Sequence of chain 1.OA:
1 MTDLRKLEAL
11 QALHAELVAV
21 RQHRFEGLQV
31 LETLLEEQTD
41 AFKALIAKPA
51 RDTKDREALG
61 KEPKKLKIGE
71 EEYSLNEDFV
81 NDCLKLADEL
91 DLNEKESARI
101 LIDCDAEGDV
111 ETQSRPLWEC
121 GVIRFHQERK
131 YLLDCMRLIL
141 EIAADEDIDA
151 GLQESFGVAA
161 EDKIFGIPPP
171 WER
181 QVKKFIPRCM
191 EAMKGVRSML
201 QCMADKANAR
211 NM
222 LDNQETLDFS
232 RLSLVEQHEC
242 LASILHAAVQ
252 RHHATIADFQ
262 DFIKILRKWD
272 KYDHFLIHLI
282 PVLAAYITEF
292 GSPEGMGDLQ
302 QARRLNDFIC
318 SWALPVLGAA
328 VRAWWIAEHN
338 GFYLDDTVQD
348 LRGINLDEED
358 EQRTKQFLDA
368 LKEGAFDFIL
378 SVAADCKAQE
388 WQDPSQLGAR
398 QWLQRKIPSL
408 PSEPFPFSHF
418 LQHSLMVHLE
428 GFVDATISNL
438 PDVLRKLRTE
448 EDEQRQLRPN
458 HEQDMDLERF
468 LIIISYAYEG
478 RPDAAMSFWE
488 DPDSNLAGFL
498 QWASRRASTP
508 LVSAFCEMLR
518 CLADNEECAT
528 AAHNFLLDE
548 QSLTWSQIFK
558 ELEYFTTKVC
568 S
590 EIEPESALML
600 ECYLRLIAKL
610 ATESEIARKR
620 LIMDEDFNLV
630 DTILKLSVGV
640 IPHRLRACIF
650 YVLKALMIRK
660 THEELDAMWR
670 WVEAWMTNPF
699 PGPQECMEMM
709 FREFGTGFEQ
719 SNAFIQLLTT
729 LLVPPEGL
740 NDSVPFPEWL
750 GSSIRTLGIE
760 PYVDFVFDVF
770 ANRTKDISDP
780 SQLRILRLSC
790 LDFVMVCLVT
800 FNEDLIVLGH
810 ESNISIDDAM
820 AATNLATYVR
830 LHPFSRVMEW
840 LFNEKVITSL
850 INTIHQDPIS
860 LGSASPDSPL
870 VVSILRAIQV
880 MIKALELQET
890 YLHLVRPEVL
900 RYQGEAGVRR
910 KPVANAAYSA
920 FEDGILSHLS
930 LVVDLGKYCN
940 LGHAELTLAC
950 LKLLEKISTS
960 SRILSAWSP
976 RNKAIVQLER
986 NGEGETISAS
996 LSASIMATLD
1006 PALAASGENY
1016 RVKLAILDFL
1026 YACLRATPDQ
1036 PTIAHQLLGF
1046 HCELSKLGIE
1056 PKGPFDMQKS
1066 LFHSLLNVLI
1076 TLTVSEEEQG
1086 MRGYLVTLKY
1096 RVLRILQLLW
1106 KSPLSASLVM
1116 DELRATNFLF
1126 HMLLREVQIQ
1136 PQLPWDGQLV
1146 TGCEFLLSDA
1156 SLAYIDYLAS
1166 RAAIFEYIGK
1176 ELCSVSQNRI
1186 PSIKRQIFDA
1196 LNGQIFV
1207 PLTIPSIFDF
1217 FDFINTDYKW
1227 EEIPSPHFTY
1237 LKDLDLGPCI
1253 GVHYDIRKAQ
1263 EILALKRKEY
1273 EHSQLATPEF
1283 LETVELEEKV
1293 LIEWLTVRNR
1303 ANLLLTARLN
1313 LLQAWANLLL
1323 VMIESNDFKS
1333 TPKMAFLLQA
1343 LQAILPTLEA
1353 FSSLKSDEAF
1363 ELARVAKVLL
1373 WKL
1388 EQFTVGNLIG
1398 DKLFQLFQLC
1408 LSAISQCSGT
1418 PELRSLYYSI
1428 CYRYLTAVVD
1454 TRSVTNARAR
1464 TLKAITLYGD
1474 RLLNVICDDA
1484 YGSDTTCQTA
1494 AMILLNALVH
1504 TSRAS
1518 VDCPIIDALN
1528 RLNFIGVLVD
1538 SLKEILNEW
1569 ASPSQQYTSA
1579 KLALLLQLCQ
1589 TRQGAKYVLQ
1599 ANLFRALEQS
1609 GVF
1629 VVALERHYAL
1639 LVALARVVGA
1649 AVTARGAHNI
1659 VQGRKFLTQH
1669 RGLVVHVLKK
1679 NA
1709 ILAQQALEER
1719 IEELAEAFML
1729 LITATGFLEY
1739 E

The small molecule below binds the protein below.
Small molecule (SMILES): CC[C@H](C)[C@H](N)C(=O)N[C@@H](CC(C)C)C(=O)N1CCC[C@H]1C(=O)N[C@@H](CCSC)C(=O)N[C@@H](Cc1ccc(O)cc1)C(=O)N[C@@H](CCCCN)C(=O)N[C@@H](CC(C)C)C(=O)N[C@@H](CO)C(=O)N1CCC[C@H]1C=O

Binding-site contacts:
Ligand atom CD2 contacts residue PHE1125 of chain 1.OA at 4.2 Å (hydrophobic).
Ligand atom CA contacts residue HIS1126 of chain 1.OA at 4.3 Å.
Ligand atom CB contacts residue THR1121 of chain 1.OA at 3.3 Å.
Ligand atom SD contacts residue ASN1072 of chain 1.OA at 3.7 Å.
Ligand atom CB contacts residue GLN1063 of chain 1.OA at 4.5 Å.
Ligand atom CG contacts residue ALA1120 of chain 1.OA at 4.4 Å (hydrophobic).
Ligand atom CG contacts residue GLN1063 of chain 1.OA at 4.3 Å.
Ligand atom CE1 contacts residue ASN1072 of chain 1.OA at 3.3 Å.
Ligand atom CD1 contacts residue ASN1072 of chain 1.OA at 4.0 Å.
Ligand atom CD2 contacts residue THR1121 of chain 1.OA at 4.0 Å.
Ligand atom O contacts residue GLN1063 of chain 1.OA at 2.9 Å (h-bond).
Ligand atom CD1 contacts residue THR1121 of chain 1.OA at 3.0 Å.
Ligand atom CD1 contacts residue GLN1063 of chain 1.OA at 3.8 Å.
Ligand atom CD2 contacts residue LEU1129 of chain 1.OA at 4.2 Å (hydrophobic).
Ligand atom O contacts residue VAL1202 of chain 1.OA at 3.2 Å.
Ligand atom CA contacts residue GLN1063 of chain 1.OA at 4.3 Å.
Ligand atom CD1 contacts residue PHE1125 of chain 1.OA at 3.6 Å (hydrophobic).
Ligand atom C contacts residue HIS1126 of chain 1.OA at 4.0 Å.
Ligand atom CG contacts residue THR1121 of chain 1.OA at 3.3 Å.
Ligand atom O contacts residue THR1121 of chain 1.OA at 4.0 Å.
Ligand atom O contacts residue HIS1126 of chain 1.OA at 3.3 Å (h-bond).
Ligand atom CG contacts residue ASN1072 of chain 1.OA at 4.2 Å.
Ligand atom CD2 contacts residue HIS1126 of chain 1.OA at 3.4 Å.
Ligand atom CD2 contacts residue THR1121 of chain 1.OA at 4.3 Å.
Ligand atom OH contacts residue GLN1063 of chain 1.OA at 3.7 Å.
Ligand atom CD2 contacts residue GLN1063 of chain 1.OA at 3.6 Å.
Ligand atom CG contacts residue HIS1126 of chain 1.OA at 4.3 Å.
Ligand atom CZ contacts residue GLN1063 of chain 1.OA at 4.1 Å.
Ligand atom CD1 contacts residue ASN1122 of chain 1.OA at 4.3 Å.
Ligand atom OH contacts residue ASN1072 of chain 1.OA at 3.1 Å (h-bond).
Ligand atom CE1 contacts residue THR1121 of chain 1.OA at 3.9 Å.
Ligand atom CD1 contacts residue ALA1120 of chain 1.OA at 4.3 Å (hydrophobic).
Ligand atom C contacts residue VAL1202 of chain 1.OA at 4.2 Å (hydrophobic).
Ligand atom OH contacts residue HIS1068 of chain 1.OA at 3.8 Å.
Ligand atom CD2 contacts residue ALA1120 of chain 1.OA at 3.5 Å (hydrophobic).
Ligand atom C contacts residue GLN1063 of chain 1.OA at 3.9 Å.
Ligand atom CE2 contacts residue GLN1063 of chain 1.OA at 3.3 Å.
Ligand atom CE2 contacts residue ASN1072 of chain 1.OA at 4.4 Å.
Ligand atom CG2 contacts residue GLN1063 of chain 1.OA at 3.3 Å.
Ligand atom CZ contacts residue ASN1072 of chain 1.OA at 3.5 Å.